The protein below binds the small molecule below.
Small molecule (SMILES): C[C@H](NC(=O)[C@@H](NC(=O)[C@H](CCC(N)=O)NC(=O)[C@H](CCCCN)NC(=O)[C@@H](N)[C@@H](C)O)[C@@H](C)O)C(=O)N[C@@H](CCCN=C(N)N)C(=O)N[C@@H](CCCC[N+](C)(C)C)C(=O)N[C@H](C=O)CO

Binding-site contacts:
Ligand atom NH1 contacts residue ASP85 of chain 1.A at 2.8 Å (salt-bridge).
Ligand atom CB contacts residue PHE80 of chain 1.A at 3.2 Å (hydrophobic).
Ligand atom CG contacts residue TYR17 of chain 1.A at 3.4 Å (hydrophobic).
Ligand atom NE2 contacts residue GLU127 of chain 1.A at 2.8 Å (salt-bridge).
Ligand atom CB contacts residue TYR89 of chain 1.A at 3.4 Å (hydrophobic).
Ligand atom CE contacts residue ASP18 of chain 1.A at 3.6 Å.
Ligand atom NZ contacts residue ASP18 of chain 1.A at 3.1 Å (salt-bridge).
Ligand atom O contacts residue GLN86 of chain 1.A at 3.6 Å.
Ligand atom O contacts residue TYR89 of chain 1.A at 3.4 Å.
Ligand atom NH1 contacts residue GLU84 of chain 1.A at 3.2 Å (salt-bridge).
Ligand atom CG contacts residue TYR89 of chain 1.A at 3.0 Å (hydrophobic).
Ligand atom CD contacts residue TYR17 of chain 1.A at 3.5 Å (hydrophobic).
Ligand atom NZ contacts residue GLU7 of chain 1.A at 3.0 Å (salt-bridge).
Ligand atom CB contacts residue ALA87 of chain 1.A at 3.4 Å (hydrophobic).
Ligand atom NH1 contacts residue ALA87 of chain 1.A at 3.1 Å (h-bond).
Ligand atom CZ contacts residue ALA87 of chain 1.A at 3.5 Å (hydrophobic).
Ligand atom CG contacts residue ALA87 of chain 1.A at 3.4 Å (hydrophobic).
Ligand atom N contacts residue TYR89 of chain 1.A at 2.6 Å (h-bond).
Ligand atom O contacts residue ALA87 of chain 1.A at 3.0 Å (h-bond).
Ligand atom CZ contacts residue GLN86 of chain 1.A at 3.5 Å.
Ligand atom CZ contacts residue GLU84 of chain 1.A at 3.4 Å.
Ligand atom N contacts residue GLN86 of chain 1.A at 3.5 Å.
Ligand atom CM2 contacts residue HIS46 of chain 1.A at 3.3 Å.
Ligand atom CG contacts residue PHE80 of chain 1.A at 3.5 Å (hydrophobic).
Ligand atom C contacts residue ALA87 of chain 1.A at 3.5 Å (hydrophobic).
Ligand atom CB contacts residue TYR89 of chain 1.A at 3.3 Å (hydrophobic).
Ligand atom NH1 contacts residue GLN86 of chain 1.A at 2.6 Å.
Ligand atom C contacts residue TYR89 of chain 1.A at 3.4 Å (hydrophobic).
Ligand atom NH1 contacts residue ARG83 of chain 1.A at 3.6 Å.
Ligand atom NH2 contacts residue GLU82 of chain 1.A at 3.6 Å.
Ligand atom CA contacts residue TYR89 of chain 1.A at 3.5 Å (hydrophobic).
Ligand atom C contacts residue ALA87 of chain 1.A at 3.6 Å (hydrophobic).
Ligand atom CZ contacts residue ARG83 of chain 1.A at 3.3 Å.
Ligand atom NH2 contacts residue GLU84 of chain 1.A at 3.2 Å (salt-bridge).
Ligand atom NH2 contacts residue ARG83 of chain 1.A at 2.2 Å (salt-bridge).
Ligand atom CE contacts residue TYR17 of chain 1.A at 3.5 Å (hydrophobic).
Ligand atom CA contacts residue ALA87 of chain 1.A at 3.4 Å (hydrophobic).
Ligand atom NZ contacts residue LEU78 of chain 1.A at 3.6 Å.
Ligand atom N contacts residue ALA87 of chain 1.A at 2.8 Å (h-bond).
Ligand atom CA contacts residue TYR89 of chain 1.A at 3.4 Å (hydrophobic).

Sequence of chain 1.A:
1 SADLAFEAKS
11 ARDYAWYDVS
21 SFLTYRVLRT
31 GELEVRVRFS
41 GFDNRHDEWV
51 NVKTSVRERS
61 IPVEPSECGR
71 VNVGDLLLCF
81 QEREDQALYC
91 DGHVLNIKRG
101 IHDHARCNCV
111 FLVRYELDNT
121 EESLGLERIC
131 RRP